Sequence of chain 1.B:
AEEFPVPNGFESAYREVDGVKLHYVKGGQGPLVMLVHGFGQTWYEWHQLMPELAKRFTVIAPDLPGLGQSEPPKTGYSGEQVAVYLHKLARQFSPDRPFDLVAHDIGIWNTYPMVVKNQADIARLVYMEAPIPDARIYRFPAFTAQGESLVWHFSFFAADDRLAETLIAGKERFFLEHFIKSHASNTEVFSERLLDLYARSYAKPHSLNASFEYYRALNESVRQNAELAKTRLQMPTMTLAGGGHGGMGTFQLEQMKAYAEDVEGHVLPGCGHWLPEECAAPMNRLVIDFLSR

This small molecule binds to this protein.
Small molecule (SMILES): CCCC[C@H](O)CO

Binding-site contacts:
Ligand atom O01 contacts residue PHE154 of chain 1.B at 4.1 Å.
Ligand atom C02 contacts residue TYR215 of chain 1.B at 3.5 Å (hydrophobic).
Ligand atom O01 contacts residue HIS153 of chain 1.B at 3.1 Å (h-bond).
Ligand atom C02 contacts residue ASP105 of chain 1.B at 3.7 Å.
Ligand atom C06 contacts residue ASP105 of chain 1.B at 3.6 Å.
Ligand atom C06 contacts residue HIS273 of chain 1.B at 3.6 Å.
Ligand atom C06 contacts residue ALA130 of chain 1.B at 3.8 Å (hydrophobic).
Ligand atom C05 contacts residue VAL151 of chain 1.B at 4.4 Å (hydrophobic).
Ligand atom C06 contacts residue MET248 of chain 1.B at 4.4 Å (hydrophobic).
Ligand atom C08 contacts residue HIS273 of chain 1.B at 3.7 Å.
Ligand atom O04 contacts residue ASP105 of chain 1.B at 2.9 Å (salt-bridge).
Ligand atom C02 contacts residue HIS153 of chain 1.B at 3.0 Å.
Ligand atom O01 contacts residue TYR215 of chain 1.B at 2.3 Å (h-bond).
Ligand atom C03 contacts residue TYR215 of chain 1.B at 4.4 Å (hydrophobic).
Ligand atom C07 contacts residue MET248 of chain 1.B at 3.6 Å (hydrophobic).
Ligand atom C08 contacts residue VAL151 of chain 1.B at 4.4 Å (hydrophobic).
Ligand atom C06 contacts residue PRO131 of chain 1.B at 4.0 Å (hydrophobic).
Ligand atom C05 contacts residue ASP105 of chain 1.B at 4.1 Å.
Ligand atom C07 contacts residue GLU129 of chain 1.B at 4.2 Å.
Ligand atom C05 contacts residue PHE154 of chain 1.B at 3.8 Å (hydrophobic).
Ligand atom C03 contacts residue PHE154 of chain 1.B at 3.5 Å (hydrophobic).
Ligand atom O04 contacts residue TYR215 of chain 1.B at 4.4 Å.
Ligand atom C08 contacts residue HIS183 of chain 1.B at 3.9 Å.
Ligand atom C06 contacts residue GLU129 of chain 1.B at 3.7 Å.
Ligand atom C03 contacts residue ASP105 of chain 1.B at 3.6 Å.
Ligand atom O01 contacts residue ILE106 of chain 1.B at 4.2 Å.
Ligand atom O01 contacts residue PHE39 of chain 1.B at 4.4 Å.
Ligand atom C05 contacts residue ALA130 of chain 1.B at 4.2 Å (hydrophobic).
Ligand atom C02 contacts residue PHE154 of chain 1.B at 3.3 Å (hydrophobic).
Ligand atom C07 contacts residue HIS273 of chain 1.B at 3.7 Å.
Ligand atom C03 contacts residue HIS153 of chain 1.B at 4.3 Å.
Ligand atom O04 contacts residue ILE106 of chain 1.B at 3.7 Å.
Ligand atom O04 contacts residue TRP109 of chain 1.B at 3.6 Å.
Ligand atom C03 contacts residue TRP109 of chain 1.B at 3.8 Å (hydrophobic).
Ligand atom C05 contacts residue PRO131 of chain 1.B at 3.6 Å (hydrophobic).
Ligand atom O01 contacts residue ASP105 of chain 1.B at 3.6 Å (salt-bridge).
Ligand atom O04 contacts residue ALA130 of chain 1.B at 3.7 Å.